Binding-site contacts:
Ligand atom C7 contacts residue ILE168 of chain 1.A at 3.9 Å (hydrophobic).
Ligand atom C14 contacts residue LYS191 of chain 1.A at 3.5 Å.
Ligand atom C10 contacts residue ARG170 of chain 1.A at 3.6 Å.
Ligand atom C23 contacts residue VAL226 of chain 1.A at 3.6 Å (hydrophobic).
Ligand atom C16 contacts residue GLY174 of chain 1.A at 3.8 Å.
Ligand atom N21 contacts residue MET245 of chain 1.A at 3.0 Å (h-bond).
Ligand atom N21 contacts residue ASP243 of chain 1.A at 3.1 Å (salt-bridge).
Ligand atom N21 contacts residue LEU244 of chain 1.A at 3.9 Å.
Ligand atom C16 contacts residue GLY171 of chain 1.A at 3.8 Å.
Ligand atom C14 contacts residue GLY171 of chain 1.A at 3.5 Å.
Ligand atom C3 contacts residue VAL176 of chain 1.A at 3.7 Å (hydrophobic).
Ligand atom C20 contacts residue VAL176 of chain 1.A at 3.7 Å (hydrophobic).
Ligand atom N22 contacts residue ASP243 of chain 1.A at 2.7 Å (salt-bridge).
Ligand atom N22 contacts residue MET245 of chain 1.A at 3.8 Å.
Ligand atom C12 contacts residue ASP306 of chain 1.A at 3.9 Å.
Ligand atom C17 contacts residue LYS191 of chain 1.A at 3.7 Å.
Ligand atom C17 contacts residue LEU193 of chain 1.A at 3.9 Å (hydrophobic).
Ligand atom C18 contacts residue LYS191 of chain 1.A at 3.5 Å.
Ligand atom C13 contacts residue LYS191 of chain 1.A at 3.6 Å.
Ligand atom C15 contacts residue LYS191 of chain 1.A at 3.6 Å.
Ligand atom C15 contacts residue GLY171 of chain 1.A at 3.4 Å.
Ligand atom N22 contacts residue VAL226 of chain 1.A at 3.6 Å.
Ligand atom O1 contacts residue SER305 of chain 1.A at 3.8 Å.
Ligand atom N21 contacts residue ILE168 of chain 1.A at 3.9 Å.
Ligand atom C19 contacts residue VAL176 of chain 1.A at 3.8 Å (hydrophobic).
Ligand atom C7 contacts residue GLY169 of chain 1.A at 3.8 Å.
Ligand atom C4 contacts residue VAL176 of chain 1.A at 3.7 Å (hydrophobic).
Ligand atom C16 contacts residue LEU193 of chain 1.A at 3.4 Å (hydrophobic).
Ligand atom C15 contacts residue GLY174 of chain 1.A at 3.5 Å.
Ligand atom C5 contacts residue VAL176 of chain 1.A at 3.9 Å (hydrophobic).
Ligand atom C4 contacts residue SER305 of chain 1.A at 3.7 Å.
Ligand atom O1 contacts residue LYS191 of chain 1.A at 3.4 Å (salt-bridge).
Ligand atom C6 contacts residue LEU295 of chain 1.A at 3.7 Å (hydrophobic).
Ligand atom C16 contacts residue LYS191 of chain 1.A at 3.6 Å.
Ligand atom C20 contacts residue ILE168 of chain 1.A at 3.5 Å (hydrophobic).
Ligand atom C20 contacts residue MET245 of chain 1.A at 3.8 Å (hydrophobic).
Ligand atom N21 contacts residue ALA189 of chain 1.A at 3.4 Å.
Ligand atom N22 contacts residue ALA189 of chain 1.A at 3.8 Å.
Ligand atom N9 contacts residue ARG170 of chain 1.A at 3.7 Å.
Ligand atom C6 contacts residue ILE168 of chain 1.A at 3.6 Å (hydrophobic).

The protein below binds the small molecule below.
Small molecule (SMILES): O=c1c2cc(-c3cn[nH]c3)ccc2ncn1Cc1ccccc1

Sequence of chain 1.A:
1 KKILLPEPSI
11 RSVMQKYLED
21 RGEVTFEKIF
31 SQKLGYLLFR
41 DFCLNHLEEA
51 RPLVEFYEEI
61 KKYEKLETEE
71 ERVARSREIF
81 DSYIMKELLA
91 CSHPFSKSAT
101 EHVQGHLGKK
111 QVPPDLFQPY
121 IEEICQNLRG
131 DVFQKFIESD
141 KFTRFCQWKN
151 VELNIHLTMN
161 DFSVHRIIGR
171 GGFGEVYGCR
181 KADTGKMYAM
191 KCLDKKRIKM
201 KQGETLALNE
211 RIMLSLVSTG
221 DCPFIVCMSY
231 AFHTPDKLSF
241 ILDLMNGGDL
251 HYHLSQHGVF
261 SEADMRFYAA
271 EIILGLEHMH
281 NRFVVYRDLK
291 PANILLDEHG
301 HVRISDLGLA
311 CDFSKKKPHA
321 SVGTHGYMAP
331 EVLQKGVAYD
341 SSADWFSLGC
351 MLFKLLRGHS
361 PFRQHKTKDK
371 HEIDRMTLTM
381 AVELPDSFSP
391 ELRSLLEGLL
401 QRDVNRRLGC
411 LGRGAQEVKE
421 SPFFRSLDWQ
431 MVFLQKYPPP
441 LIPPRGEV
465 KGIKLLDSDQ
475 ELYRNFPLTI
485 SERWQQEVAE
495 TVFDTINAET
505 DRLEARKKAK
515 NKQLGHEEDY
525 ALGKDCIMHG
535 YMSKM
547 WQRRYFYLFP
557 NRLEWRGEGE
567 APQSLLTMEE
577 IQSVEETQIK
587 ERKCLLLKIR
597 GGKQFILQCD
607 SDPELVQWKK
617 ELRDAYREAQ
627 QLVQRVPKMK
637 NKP